Sequence of chain 6.A:
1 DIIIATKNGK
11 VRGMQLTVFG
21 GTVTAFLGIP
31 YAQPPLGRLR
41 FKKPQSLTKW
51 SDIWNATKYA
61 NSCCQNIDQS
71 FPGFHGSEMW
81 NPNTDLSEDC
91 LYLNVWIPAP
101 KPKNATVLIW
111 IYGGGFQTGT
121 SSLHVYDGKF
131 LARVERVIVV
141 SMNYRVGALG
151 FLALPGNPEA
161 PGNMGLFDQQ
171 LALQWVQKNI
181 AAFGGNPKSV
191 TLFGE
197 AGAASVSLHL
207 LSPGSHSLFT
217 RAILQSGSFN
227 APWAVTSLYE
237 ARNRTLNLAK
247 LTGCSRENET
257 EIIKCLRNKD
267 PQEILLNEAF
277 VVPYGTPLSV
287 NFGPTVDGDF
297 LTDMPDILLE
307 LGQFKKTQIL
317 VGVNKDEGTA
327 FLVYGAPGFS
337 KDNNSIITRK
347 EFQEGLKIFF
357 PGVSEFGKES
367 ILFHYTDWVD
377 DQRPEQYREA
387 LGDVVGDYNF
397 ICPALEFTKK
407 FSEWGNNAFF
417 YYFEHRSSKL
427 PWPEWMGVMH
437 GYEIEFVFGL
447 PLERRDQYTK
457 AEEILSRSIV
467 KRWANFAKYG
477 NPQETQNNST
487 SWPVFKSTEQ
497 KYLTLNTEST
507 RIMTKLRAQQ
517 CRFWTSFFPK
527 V

Binding-site contacts:
Ligand atom C5 contacts residue ARG12 of chain 6.A at 4.4 Å.
Ligand atom C3 contacts residue ARG12 of chain 6.A at 4.4 Å.
Ligand atom C4 contacts residue ASN55 of chain 6.A at 4.4 Å.
Ligand atom C3 contacts residue ASN55 of chain 6.A at 3.8 Å.
Ligand atom C2 contacts residue ASN55 of chain 6.A at 2.5 Å.
Ligand atom C1 contacts residue ASN55 of chain 6.A at 1.5 Å.
Ligand atom O5 contacts residue ARG12 of chain 6.A at 4.2 Å.
Ligand atom N2 contacts residue ASN55 of chain 6.A at 2.9 Å (h-bond).
Ligand atom C1 contacts residue ARG12 of chain 6.A at 3.7 Å.
Ligand atom C5 contacts residue ASN55 of chain 6.A at 3.9 Å.
Ligand atom O5 contacts residue ASN55 of chain 6.A at 2.5 Å (h-bond).
Ligand atom C7 contacts residue ASN55 of chain 6.A at 3.6 Å.
Ligand atom O7 contacts residue ASN55 of chain 6.A at 4.4 Å.
Ligand atom C8 contacts residue ASN55 of chain 6.A at 4.2 Å.

This small molecule binds to this protein.
Small molecule (SMILES): CC(=O)N[C@@H]1[C@@H](O)[C@H](O)[C@@H](CO)O[C@H]1O